This protein binds this small molecule.
Small molecule (SMILES): CC(=O)N[C@@H]1[C@@H](O)[C@H](O)[C@@H](CO)O[C@H]1O

Sequence of chain 1.A:
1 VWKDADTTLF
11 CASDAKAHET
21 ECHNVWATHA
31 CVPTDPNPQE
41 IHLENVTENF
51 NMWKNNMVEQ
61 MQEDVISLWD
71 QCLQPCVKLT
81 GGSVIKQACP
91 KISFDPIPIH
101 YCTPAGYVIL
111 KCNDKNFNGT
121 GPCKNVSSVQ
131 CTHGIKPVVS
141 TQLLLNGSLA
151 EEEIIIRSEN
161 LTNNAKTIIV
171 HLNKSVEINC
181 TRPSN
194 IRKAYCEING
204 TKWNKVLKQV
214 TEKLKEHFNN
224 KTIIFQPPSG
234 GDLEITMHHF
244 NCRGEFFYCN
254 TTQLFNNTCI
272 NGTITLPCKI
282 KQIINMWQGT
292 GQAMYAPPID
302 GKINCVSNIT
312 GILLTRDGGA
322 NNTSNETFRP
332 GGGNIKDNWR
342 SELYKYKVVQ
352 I

Binding-site contacts:
Ligand atom O7 contacts residue PRO96 of chain 1.A at 3.2 Å.
Ligand atom C5 contacts residue ASN146 of chain 1.A at 3.7 Å.
Ligand atom C8 contacts residue CYS306 of chain 1.A at 4.3 Å (hydrophobic).
Ligand atom C5 contacts residue VAL307 of chain 1.A at 3.6 Å (hydrophobic).
Ligand atom C8 contacts residue PHE243 of chain 1.A at 4.1 Å (hydrophobic).
Ligand atom O5 contacts residue VAL307 of chain 1.A at 4.3 Å.
Ligand atom O4 contacts residue ASP95 of chain 1.A at 4.4 Å.
Ligand atom C8 contacts residue ASN244 of chain 1.A at 3.2 Å.
Ligand atom O7 contacts residue ASN244 of chain 1.A at 4.4 Å.
Ligand atom O7 contacts residue ASN146 of chain 1.A at 3.8 Å.
Ligand atom C7 contacts residue SER308 of chain 1.A at 4.0 Å.
Ligand atom C7 contacts residue VAL138 of chain 1.A at 4.4 Å (hydrophobic).
Ligand atom O6 contacts residue LYS136 of chain 1.A at 3.7 Å.
Ligand atom O3 contacts residue ASP95 of chain 1.A at 4.1 Å.
Ligand atom C4 contacts residue ASP95 of chain 1.A at 4.0 Å.
Ligand atom C3 contacts residue VAL307 of chain 1.A at 3.9 Å (hydrophobic).
Ligand atom C6 contacts residue VAL307 of chain 1.A at 4.3 Å (hydrophobic).
Ligand atom C3 contacts residue ASP95 of chain 1.A at 4.4 Å.
Ligand atom C1 contacts residue ASN146 of chain 1.A at 1.4 Å.
Ligand atom C4 contacts residue VAL307 of chain 1.A at 4.1 Å (hydrophobic).
Ligand atom N2 contacts residue SER308 of chain 1.A at 3.1 Å (h-bond).
Ligand atom O4 contacts residue VAL307 of chain 1.A at 4.1 Å.
Ligand atom C1 contacts residue LYS136 of chain 1.A at 4.5 Å.
Ligand atom C3 contacts residue ASN146 of chain 1.A at 3.9 Å.
Ligand atom C7 contacts residue ASN146 of chain 1.A at 3.7 Å.
Ligand atom O5 contacts residue ASN146 of chain 1.A at 2.4 Å (h-bond).
Ligand atom O3 contacts residue CYS306 of chain 1.A at 3.6 Å (h-bond).
Ligand atom N2 contacts residue ASN146 of chain 1.A at 2.9 Å (h-bond).
Ligand atom C7 contacts residue PRO96 of chain 1.A at 4.4 Å (hydrophobic).
Ligand atom C2 contacts residue ASP95 of chain 1.A at 4.3 Å.
Ligand atom C2 contacts residue SER308 of chain 1.A at 3.9 Å.
Ligand atom C7 contacts residue ASN244 of chain 1.A at 4.3 Å.
Ligand atom C1 contacts residue SER308 of chain 1.A at 4.0 Å.
Ligand atom C8 contacts residue SER308 of chain 1.A at 4.0 Å.
Ligand atom C2 contacts residue ASN146 of chain 1.A at 2.5 Å.
Ligand atom C1 contacts residue VAL307 of chain 1.A at 4.3 Å (hydrophobic).
Ligand atom C3 contacts residue SER308 of chain 1.A at 4.2 Å.
Ligand atom O5 contacts residue LYS136 of chain 1.A at 3.8 Å.
Ligand atom C4 contacts residue ASN146 of chain 1.A at 4.2 Å.
Ligand atom O7 contacts residue VAL138 of chain 1.A at 4.1 Å.